Sequence of chain 1.D:
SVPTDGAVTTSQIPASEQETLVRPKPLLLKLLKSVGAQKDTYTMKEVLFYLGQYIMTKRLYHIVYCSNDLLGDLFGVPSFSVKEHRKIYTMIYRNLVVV

Binding-site contacts:
Ligand atom C4 contacts residue GLY53 of chain 1.D at 3.6 Å.
Ligand atom O2 contacts residue HIS91 of chain 1.D at 2.9 Å (h-bond).
Ligand atom CL2 contacts residue ILE94 of chain 1.D at 4.0 Å.
Ligand atom O2 contacts residue VAL88 of chain 1.D at 3.3 Å (h-bond).
Ligand atom C21 contacts residue HIS91 of chain 1.D at 3.7 Å.
Ligand atom CL2 contacts residue LEU49 of chain 1.D at 3.5 Å.
Ligand atom C4 contacts residue LEU49 of chain 1.D at 3.3 Å (hydrophobic).
Ligand atom C21 contacts residue LEU49 of chain 1.D at 3.7 Å (hydrophobic).
Ligand atom C22 contacts residue HIS91 of chain 1.D at 3.6 Å.
Ligand atom CL1 contacts residue LEU52 of chain 1.D at 3.9 Å.
Ligand atom C19 contacts residue THR11 of chain 1.D at 3.9 Å.
Ligand atom C10 contacts residue MET57 of chain 1.D at 3.3 Å (hydrophobic).
Ligand atom C13 contacts residue VAL88 of chain 1.D at 3.7 Å (hydrophobic).
Ligand atom C14 contacts residue LYS89 of chain 1.D at 3.5 Å.
Ligand atom C14 contacts residue HIS91 of chain 1.D at 3.9 Å.
Ligand atom C18 contacts residue VAL9 of chain 1.D at 3.8 Å (hydrophobic).
Ligand atom CL1 contacts residue ILE56 of chain 1.D at 3.6 Å.
Ligand atom C4 contacts residue LEU52 of chain 1.D at 4.0 Å (hydrophobic).
Ligand atom C5 contacts residue LEU49 of chain 1.D at 3.4 Å (hydrophobic).
Ligand atom CL1 contacts residue ILE94 of chain 1.D at 3.8 Å.
Ligand atom C19 contacts residue VAL9 of chain 1.D at 3.7 Å (hydrophobic).
Ligand atom C9 contacts residue GLY53 of chain 1.D at 3.9 Å.
Ligand atom C5 contacts residue GLY53 of chain 1.D at 3.9 Å.
Ligand atom C14 contacts residue VAL88 of chain 1.D at 3.8 Å (hydrophobic).
Ligand atom O3 contacts residue LYS89 of chain 1.D at 2.7 Å (salt-bridge).
Ligand atom CL2 contacts residue HIS91 of chain 1.D at 3.4 Å.
Ligand atom C23 contacts residue MET57 of chain 1.D at 3.5 Å (hydrophobic).
Ligand atom O4 contacts residue GLY53 of chain 1.D at 4.0 Å.
Ligand atom C20 contacts residue THR11 of chain 1.D at 3.5 Å.
Ligand atom C17 contacts residue HIS91 of chain 1.D at 3.9 Å.
Ligand atom O2 contacts residue LYS89 of chain 1.D at 3.4 Å.
Ligand atom C23 contacts residue ILE56 of chain 1.D at 3.6 Å (hydrophobic).
Ligand atom C23 contacts residue VAL88 of chain 1.D at 3.8 Å (hydrophobic).
Ligand atom C2 contacts residue ILE94 of chain 1.D at 3.8 Å (hydrophobic).
Ligand atom C19 contacts residue THR10 of chain 1.D at 3.9 Å.
Ligand atom C3 contacts residue VAL88 of chain 1.D at 3.9 Å (hydrophobic).
Ligand atom CL2 contacts residue TYR95 of chain 1.D at 3.7 Å.
Ligand atom C2 contacts residue ILE56 of chain 1.D at 3.7 Å (hydrophobic).
Ligand atom C1 contacts residue ILE56 of chain 1.D at 3.7 Å (hydrophobic).
Ligand atom C20 contacts residue LEU49 of chain 1.D at 3.9 Å (hydrophobic).

The small molecule below binds the protein below.
Small molecule (SMILES): CC[C@@H](CO)N1C(=O)[C@@H](CC(=O)O)C[C@H](c2cccc(Cl)c2)[C@H]1c1ccc(Cl)cc1